A protein and the small-molecule ligand that binds it are described below.
Small molecule (SMILES): Cc1cc(CCCOc2c(C)cc(-c3noc(C(F)(F)F)n3)cc2C)on1

Binding-site contacts:
Ligand atom CM6 contacts residue TYR152 of chain 19.A at 3.4 Å (hydrophobic).
Ligand atom CM6 contacts residue VAL191 of chain 19.A at 3.7 Å (hydrophobic).
Ligand atom C2C contacts residue TYR128 of chain 19.A at 3.2 Å (hydrophobic).
Ligand atom N1A contacts residue PRO174 of chain 19.A at 3.5 Å.
Ligand atom C4 contacts residue TYR197 of chain 19.A at 3.7 Å (hydrophobic).
Ligand atom C3A contacts residue PHE186 of chain 19.A at 3.1 Å (hydrophobic).
Ligand atom C4B contacts residue TYR152 of chain 19.A at 3.6 Å (hydrophobic).
Ligand atom CM4 contacts residue ALA150 of chain 19.A at 3.7 Å (hydrophobic).
Ligand atom CM2 contacts residue TYR128 of chain 19.A at 3.4 Å (hydrophobic).
Ligand atom O1 contacts residue MET221 of chain 19.A at 3.7 Å.
Ligand atom F2 contacts residue VAL176 of chain 19.A at 2.7 Å.
Ligand atom O1A contacts residue ALA24 of chain 19.C at 3.4 Å.
Ligand atom F3 contacts residue ALA150 of chain 19.A at 3.0 Å.
Ligand atom C4 contacts residue LEU106 of chain 19.A at 3.3 Å (hydrophobic).
Ligand atom F3 contacts residue TYR152 of chain 19.A at 3.6 Å.
Ligand atom F1 contacts residue PHE186 of chain 19.A at 3.3 Å.
Ligand atom F1 contacts residue MET224 of chain 19.A at 3.7 Å.
Ligand atom C6B contacts residue TYR152 of chain 19.A at 3.6 Å (hydrophobic).
Ligand atom C2A contacts residue PHE186 of chain 19.A at 3.3 Å (hydrophobic).
Ligand atom F3 contacts residue VAL176 of chain 19.A at 3.6 Å.
Ligand atom C1C contacts residue TYR197 of chain 19.A at 3.7 Å (hydrophobic).
Ligand atom N1A contacts residue PHE186 of chain 19.A at 3.5 Å.
Ligand atom N3A contacts residue PHE186 of chain 19.A at 3.1 Å.
Ligand atom CM4 contacts residue VAL176 of chain 19.A at 3.7 Å (hydrophobic).
Ligand atom F3 contacts residue PRO174 of chain 19.A at 3.1 Å.
Ligand atom C2A contacts residue TYR152 of chain 19.A at 3.5 Å (hydrophobic).
Ligand atom C3C contacts residue TYR128 of chain 19.A at 3.1 Å (hydrophobic).
Ligand atom O1A contacts residue PRO174 of chain 19.A at 3.4 Å.
Ligand atom C1C contacts residue TYR128 of chain 19.A at 3.3 Å (hydrophobic).
Ligand atom C3B contacts residue MET224 of chain 19.A at 3.6 Å (hydrophobic).
Ligand atom N1A contacts residue ALA24 of chain 19.C at 3.3 Å.
Ligand atom CM3 contacts residue ASN219 of chain 19.A at 3.5 Å.
Ligand atom C3 contacts residue LEU106 of chain 19.A at 3.4 Å (hydrophobic).
Ligand atom CM2 contacts residue MET224 of chain 19.A at 3.5 Å (hydrophobic).
Ligand atom N3A contacts residue TYR152 of chain 19.A at 3.5 Å.
Ligand atom C5B contacts residue TYR152 of chain 19.A at 3.4 Å (hydrophobic).
Ligand atom F3 contacts residue SER175 of chain 19.A at 2.8 Å.
Ligand atom O1A contacts residue PHE186 of chain 19.A at 3.4 Å.
Ligand atom F2 contacts residue PHE186 of chain 19.A at 3.1 Å.
Ligand atom CM4 contacts residue PHE186 of chain 19.A at 3.5 Å (hydrophobic).

Sequence of chain 19.A:
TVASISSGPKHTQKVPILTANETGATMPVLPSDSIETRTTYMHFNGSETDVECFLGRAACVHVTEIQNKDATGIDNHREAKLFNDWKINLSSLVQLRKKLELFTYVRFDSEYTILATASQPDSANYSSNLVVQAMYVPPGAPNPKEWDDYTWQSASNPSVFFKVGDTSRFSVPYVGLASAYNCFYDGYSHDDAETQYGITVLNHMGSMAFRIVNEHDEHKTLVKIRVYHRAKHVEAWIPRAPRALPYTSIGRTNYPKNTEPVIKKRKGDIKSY

Sequence of chain 20.C:
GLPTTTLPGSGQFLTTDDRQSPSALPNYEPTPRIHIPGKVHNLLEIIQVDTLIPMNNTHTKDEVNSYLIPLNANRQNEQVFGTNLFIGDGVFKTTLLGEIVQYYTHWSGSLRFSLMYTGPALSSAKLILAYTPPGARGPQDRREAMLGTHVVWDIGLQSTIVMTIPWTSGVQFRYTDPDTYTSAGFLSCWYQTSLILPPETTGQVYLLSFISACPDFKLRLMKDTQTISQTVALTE

Sequence of chain 19.C:
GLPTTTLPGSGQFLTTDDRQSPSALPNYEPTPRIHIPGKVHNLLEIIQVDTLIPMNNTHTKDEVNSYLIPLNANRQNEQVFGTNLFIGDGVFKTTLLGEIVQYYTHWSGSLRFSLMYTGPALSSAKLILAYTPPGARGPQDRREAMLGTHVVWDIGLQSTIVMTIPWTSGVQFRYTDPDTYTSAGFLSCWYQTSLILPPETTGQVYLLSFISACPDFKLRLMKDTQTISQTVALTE